Sequence of chain 1.F:
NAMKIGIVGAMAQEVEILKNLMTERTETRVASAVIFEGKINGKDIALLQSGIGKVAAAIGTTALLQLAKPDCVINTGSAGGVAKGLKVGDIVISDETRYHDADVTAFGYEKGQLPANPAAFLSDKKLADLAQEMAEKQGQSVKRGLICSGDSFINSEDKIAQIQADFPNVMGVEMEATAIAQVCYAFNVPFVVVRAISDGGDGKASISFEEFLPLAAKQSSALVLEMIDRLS

A small-molecule ligand and the protein it binds are described below.
Small molecule (SMILES): N[C@@H](CCS)C(=O)O

Binding-site contacts:
Ligand atom SD contacts residue ILE53 of chain 1.E at 3.8 Å.
Ligand atom CB contacts residue PHE108 of chain 1.F at 4.0 Å (hydrophobic).
Ligand atom N contacts residue ILE53 of chain 1.E at 3.8 Å.
Ligand atom SD contacts residue PHE210 of chain 1.E at 4.0 Å.
Ligand atom O contacts residue PHE210 of chain 1.E at 4.4 Å.
Ligand atom CB contacts residue ILE53 of chain 1.E at 4.3 Å (hydrophobic).
Ligand atom SD contacts residue PHE108 of chain 1.F at 4.2 Å.
Ligand atom O contacts residue MET12 of chain 1.E at 3.7 Å.
Ligand atom CG contacts residue ILE53 of chain 1.E at 3.7 Å (hydrophobic).
Ligand atom N contacts residue PRO116 of chain 1.F at 4.5 Å.
Ligand atom OXT contacts residue PHE108 of chain 1.F at 4.3 Å.
Ligand atom CA contacts residue TYR110 of chain 1.F at 3.8 Å (hydrophobic).
Ligand atom N contacts residue MET12 of chain 1.E at 4.4 Å.
Ligand atom CG contacts residue PHE108 of chain 1.F at 3.7 Å (hydrophobic).
Ligand atom CG contacts residue VAL105 of chain 1.F at 4.1 Å (hydrophobic).
Ligand atom N contacts residue TYR110 of chain 1.F at 3.4 Å (h-bond).
Ligand atom C contacts residue TYR110 of chain 1.F at 4.4 Å (hydrophobic).
Ligand atom CB contacts residue MET12 of chain 1.E at 4.2 Å (hydrophobic).
Ligand atom CB contacts residue PHE210 of chain 1.E at 3.9 Å (hydrophobic).
Ligand atom CA contacts residue PHE108 of chain 1.F at 4.4 Å (hydrophobic).
Ligand atom OXT contacts residue TYR110 of chain 1.F at 4.3 Å.
Ligand atom SD contacts residue PHE154 of chain 1.E at 4.0 Å.

Sequence of chain 1.E:
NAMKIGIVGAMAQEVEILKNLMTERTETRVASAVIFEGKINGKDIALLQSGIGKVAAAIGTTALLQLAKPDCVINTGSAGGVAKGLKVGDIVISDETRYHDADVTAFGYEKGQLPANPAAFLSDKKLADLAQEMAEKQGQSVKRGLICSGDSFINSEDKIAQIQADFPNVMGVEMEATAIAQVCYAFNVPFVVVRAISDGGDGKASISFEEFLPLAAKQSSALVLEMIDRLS